Binding-site contacts:
Ligand atom C7 contacts residue ASN717 of chain 1.B at 3.3 Å.
Ligand atom C3 contacts residue LEU922 of chain 1.B at 3.7 Å (hydrophobic).
Ligand atom O7 contacts residue GLN1071 of chain 1.B at 3.6 Å (h-bond).
Ligand atom O5 contacts residue GLN926 of chain 1.B at 4.4 Å.
Ligand atom C1 contacts residue ASN717 of chain 1.B at 1.4 Å.
Ligand atom C2 contacts residue ASN717 of chain 1.B at 2.5 Å.
Ligand atom C8 contacts residue ASN717 of chain 1.B at 4.3 Å.
Ligand atom O4 contacts residue LEU922 of chain 1.B at 4.1 Å.
Ligand atom C6 contacts residue GLN926 of chain 1.B at 4.3 Å.
Ligand atom C4 contacts residue ASN717 of chain 1.B at 4.2 Å.
Ligand atom C3 contacts residue ASN717 of chain 1.B at 3.8 Å.
Ligand atom O3 contacts residue LEU922 of chain 1.B at 4.3 Å.
Ligand atom N2 contacts residue ASN717 of chain 1.B at 2.9 Å (h-bond).
Ligand atom C5 contacts residue ASN717 of chain 1.B at 3.7 Å.
Ligand atom C4 contacts residue LEU922 of chain 1.B at 4.4 Å (hydrophobic).
Ligand atom O5 contacts residue ASN717 of chain 1.B at 2.4 Å (h-bond).
Ligand atom C5 contacts residue GLN926 of chain 1.B at 4.1 Å.
Ligand atom O7 contacts residue ASN717 of chain 1.B at 3.3 Å (h-bond).
Ligand atom O7 contacts residue ASN925 of chain 1.B at 4.3 Å.

Sequence of chain 1.B:
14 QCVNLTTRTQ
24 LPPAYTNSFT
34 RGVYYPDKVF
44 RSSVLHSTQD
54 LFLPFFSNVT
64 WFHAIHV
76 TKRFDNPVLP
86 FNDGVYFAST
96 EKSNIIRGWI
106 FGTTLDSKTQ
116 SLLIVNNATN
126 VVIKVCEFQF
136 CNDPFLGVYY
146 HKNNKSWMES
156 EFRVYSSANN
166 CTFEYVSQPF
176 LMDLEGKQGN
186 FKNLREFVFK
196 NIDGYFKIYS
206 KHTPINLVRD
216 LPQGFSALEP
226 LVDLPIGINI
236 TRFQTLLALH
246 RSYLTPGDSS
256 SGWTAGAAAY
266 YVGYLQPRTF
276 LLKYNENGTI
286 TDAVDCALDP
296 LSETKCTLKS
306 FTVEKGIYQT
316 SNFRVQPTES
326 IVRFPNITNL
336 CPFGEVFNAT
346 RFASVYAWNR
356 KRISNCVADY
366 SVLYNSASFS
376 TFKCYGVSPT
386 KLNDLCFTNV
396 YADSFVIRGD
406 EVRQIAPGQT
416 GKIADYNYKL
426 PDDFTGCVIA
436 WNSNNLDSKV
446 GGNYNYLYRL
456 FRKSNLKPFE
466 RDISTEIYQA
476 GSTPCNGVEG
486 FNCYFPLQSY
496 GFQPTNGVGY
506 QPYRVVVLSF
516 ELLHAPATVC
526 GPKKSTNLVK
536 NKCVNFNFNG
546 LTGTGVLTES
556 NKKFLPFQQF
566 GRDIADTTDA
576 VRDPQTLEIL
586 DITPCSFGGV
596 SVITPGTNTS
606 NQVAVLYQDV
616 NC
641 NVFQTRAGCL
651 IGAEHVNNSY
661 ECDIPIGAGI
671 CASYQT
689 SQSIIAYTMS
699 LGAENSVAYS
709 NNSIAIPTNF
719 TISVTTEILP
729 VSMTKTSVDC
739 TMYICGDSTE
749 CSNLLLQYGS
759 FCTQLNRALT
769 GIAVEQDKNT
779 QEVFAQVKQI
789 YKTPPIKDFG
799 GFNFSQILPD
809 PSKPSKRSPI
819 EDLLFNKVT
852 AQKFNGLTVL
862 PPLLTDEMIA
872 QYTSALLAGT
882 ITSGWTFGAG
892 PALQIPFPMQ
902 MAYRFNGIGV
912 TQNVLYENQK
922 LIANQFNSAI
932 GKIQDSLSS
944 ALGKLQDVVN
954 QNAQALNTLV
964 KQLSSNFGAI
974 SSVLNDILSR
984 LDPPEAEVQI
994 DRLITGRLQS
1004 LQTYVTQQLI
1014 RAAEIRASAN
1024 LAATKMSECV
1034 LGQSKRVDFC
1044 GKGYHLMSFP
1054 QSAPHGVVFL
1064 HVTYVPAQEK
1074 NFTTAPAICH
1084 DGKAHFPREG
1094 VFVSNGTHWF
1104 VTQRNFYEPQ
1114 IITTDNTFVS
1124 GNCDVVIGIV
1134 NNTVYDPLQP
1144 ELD

A protein and the small-molecule ligand that binds it are described below.
Small molecule (SMILES): CC(=O)N[C@H]1[C@H](O[C@H]2[C@H](O)[C@@H](NC(C)=O)CO[C@@H]2CO)O[C@H](CO)[C@@H](O)[C@@H]1O